Binding-site contacts:
Ligand atom C4 contacts residue ASN578 of chain 1.B at 3.8 Å.
Ligand atom C3 contacts residue PHE576 of chain 1.B at 4.4 Å (hydrophobic).
Ligand atom C8 contacts residue ILE582 of chain 1.B at 3.9 Å (hydrophobic).
Ligand atom C1 contacts residue PHE576 of chain 1.B at 4.2 Å (hydrophobic).
Ligand atom C2 contacts residue ASN578 of chain 1.B at 2.7 Å.
Ligand atom O7 contacts residue ILE545 of chain 1.B at 4.2 Å.
Ligand atom O7 contacts residue ASN578 of chain 1.B at 3.6 Å.
Ligand atom O7 contacts residue ILE582 of chain 1.B at 4.5 Å.
Ligand atom O3 contacts residue PHE576 of chain 1.B at 3.1 Å.
Ligand atom C1 contacts residue ASN578 of chain 1.B at 1.5 Å.
Ligand atom C1 contacts residue THR580 of chain 1.B at 4.0 Å.
Ligand atom C5 contacts residue THR580 of chain 1.B at 4.0 Å.
Ligand atom O6 contacts residue THR580 of chain 1.B at 4.3 Å.
Ligand atom C3 contacts residue ASN578 of chain 1.B at 3.6 Å.
Ligand atom C6 contacts residue ASN578 of chain 1.B at 4.4 Å.
Ligand atom O6 contacts residue THR547 of chain 1.B at 4.3 Å.
Ligand atom C7 contacts residue ASN578 of chain 1.B at 4.0 Å.
Ligand atom C4 contacts residue THR580 of chain 1.B at 3.9 Å.
Ligand atom N2 contacts residue ASN578 of chain 1.B at 3.8 Å.
Ligand atom O5 contacts residue THR580 of chain 1.B at 3.8 Å.
Ligand atom O3 contacts residue ASN578 of chain 1.B at 3.8 Å.
Ligand atom C7 contacts residue ILE582 of chain 1.B at 4.2 Å (hydrophobic).
Ligand atom C6 contacts residue THR580 of chain 1.B at 3.8 Å.
Ligand atom C5 contacts residue ASN578 of chain 1.B at 3.6 Å.
Ligand atom O5 contacts residue ASN578 of chain 1.B at 2.4 Å (h-bond).
Ligand atom O6 contacts residue ASN578 of chain 1.B at 4.1 Å.

Sequence of chain 1.B:
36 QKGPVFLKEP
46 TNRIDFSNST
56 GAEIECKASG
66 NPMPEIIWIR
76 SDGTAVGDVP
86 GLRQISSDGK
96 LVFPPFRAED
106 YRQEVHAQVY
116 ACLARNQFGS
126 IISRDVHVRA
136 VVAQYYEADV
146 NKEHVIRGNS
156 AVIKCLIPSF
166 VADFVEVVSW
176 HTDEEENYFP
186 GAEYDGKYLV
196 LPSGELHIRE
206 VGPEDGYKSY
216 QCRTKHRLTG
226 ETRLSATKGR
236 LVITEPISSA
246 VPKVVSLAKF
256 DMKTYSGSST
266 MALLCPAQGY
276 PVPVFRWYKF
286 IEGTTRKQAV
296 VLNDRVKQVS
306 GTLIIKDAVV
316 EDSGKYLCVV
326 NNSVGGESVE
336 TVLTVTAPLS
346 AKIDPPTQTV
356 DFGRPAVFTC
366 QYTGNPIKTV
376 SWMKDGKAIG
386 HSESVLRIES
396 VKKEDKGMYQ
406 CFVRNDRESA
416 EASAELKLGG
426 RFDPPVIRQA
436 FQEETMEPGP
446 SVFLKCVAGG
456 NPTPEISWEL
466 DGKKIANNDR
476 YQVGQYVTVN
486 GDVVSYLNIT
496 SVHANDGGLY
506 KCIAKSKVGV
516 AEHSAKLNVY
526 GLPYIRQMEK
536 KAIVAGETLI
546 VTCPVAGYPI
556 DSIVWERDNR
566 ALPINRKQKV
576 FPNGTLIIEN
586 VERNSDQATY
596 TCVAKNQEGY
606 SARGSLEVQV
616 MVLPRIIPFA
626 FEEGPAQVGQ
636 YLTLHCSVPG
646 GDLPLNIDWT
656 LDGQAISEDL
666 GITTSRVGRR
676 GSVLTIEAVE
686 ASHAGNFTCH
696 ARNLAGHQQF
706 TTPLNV

The small molecule below binds the protein below.
Small molecule (SMILES): CC(=O)N[C@H]1[C@H](O[C@H]2[C@H](O)[C@@H](NC(C)=O)CO[C@@H]2CO)O[C@H](CO)[C@@H](O[C@@H]2O[C@H](CO)[C@@H](O)[C@H](O)[C@H]2NC(C)=O)[C@@H]1O